The protein below binds the small molecule below.
Small molecule (SMILES): CC(=O)N[C@@H]1[C@@H](O)[C@H](O)[C@@H](CO)O[C@H]1O

Sequence of chain 1.D:
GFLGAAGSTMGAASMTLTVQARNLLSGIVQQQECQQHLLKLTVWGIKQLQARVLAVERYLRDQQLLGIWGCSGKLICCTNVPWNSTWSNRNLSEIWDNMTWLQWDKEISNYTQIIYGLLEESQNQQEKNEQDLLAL

Binding-site contacts:
Ligand atom C3 contacts residue ASN92 of chain 1.D at 3.9 Å.
Ligand atom C7 contacts residue ASN92 of chain 1.D at 3.4 Å.
Ligand atom C1 contacts residue THR94 of chain 1.D at 3.3 Å.
Ligand atom C4 contacts residue ASN92 of chain 1.D at 4.4 Å.
Ligand atom N2 contacts residue ASN92 of chain 1.D at 3.0 Å (h-bond).
Ligand atom C8 contacts residue ASN92 of chain 1.D at 4.0 Å.
Ligand atom C2 contacts residue ASN92 of chain 1.D at 2.5 Å.
Ligand atom O7 contacts residue ASN92 of chain 1.D at 3.4 Å (h-bond).
Ligand atom C5 contacts residue THR94 of chain 1.D at 4.3 Å.
Ligand atom O5 contacts residue ASN92 of chain 1.D at 2.5 Å (h-bond).
Ligand atom O5 contacts residue THR94 of chain 1.D at 3.6 Å (h-bond).
Ligand atom C1 contacts residue ASN92 of chain 1.D at 1.5 Å.
Ligand atom C5 contacts residue ASN92 of chain 1.D at 3.8 Å.